Binding-site contacts:
Ligand atom OK2 contacts residue GLU260 of chain 8.A at 2.4 Å (salt-bridge).
Ligand atom CK4 contacts residue HIS194 of chain 8.A at 3.8 Å.
Ligand atom CK5 contacts residue ASP243 of chain 8.A at 4.0 Å.
Ligand atom CK8 contacts residue HIS209 of chain 8.A at 3.8 Å.
Ligand atom OK2 contacts residue HIS209 of chain 8.A at 2.7 Å (h-bond).
Ligand atom OK2 contacts residue TYR249 of chain 8.A at 2.9 Å (h-bond).
Ligand atom CK4 contacts residue HIS240 of chain 8.A at 3.2 Å.
Ligand atom CK6 contacts residue ILE172 of chain 8.A at 3.9 Å (hydrophobic).
Ligand atom CK2 contacts residue HIS240 of chain 8.A at 3.5 Å.
Ligand atom CK3 contacts residue GLU260 of chain 8.A at 3.5 Å.
Ligand atom CK3 contacts residue TYR249 of chain 8.A at 3.0 Å (hydrophobic).
Ligand atom CK1 contacts residue HIS240 of chain 8.A at 3.5 Å.
Ligand atom CK5 contacts residue PHE186 of chain 8.A at 3.8 Å (hydrophobic).
Ligand atom OK1 contacts residue ASP243 of chain 8.A at 3.6 Å (salt-bridge).
Ligand atom CK1 contacts residue THR280 of chain 8.A at 4.0 Å.
Ligand atom CK9 contacts residue PHE201 of chain 8.A at 3.8 Å (hydrophobic).
Ligand atom CK4 contacts residue TYR249 of chain 8.A at 3.9 Å (hydrophobic).
Ligand atom OK1 contacts residue HIS240 of chain 8.A at 3.5 Å (h-bond).
Ligand atom CK9 contacts residue ILE174 of chain 8.A at 4.1 Å (hydrophobic).
Ligand atom CKB contacts residue TYR249 of chain 8.A at 4.1 Å (hydrophobic).
Ligand atom OK1 contacts residue GLU260 of chain 8.A at 3.1 Å (salt-bridge).
Ligand atom CK5 contacts residue ASN242 of chain 8.A at 3.5 Å.
Ligand atom CK2 contacts residue TYR249 of chain 8.A at 3.3 Å (hydrophobic).
Ligand atom CK5 contacts residue HIS240 of chain 8.A at 3.3 Å.
Ligand atom CK7 contacts residue TYR249 of chain 8.A at 3.4 Å (hydrophobic).
Ligand atom OK2 contacts residue HIS240 of chain 8.A at 4.0 Å.
Ligand atom CK6 contacts residue HIS240 of chain 8.A at 3.3 Å.
Ligand atom CK5 contacts residue HIS194 of chain 8.A at 3.9 Å.
Ligand atom CK6 contacts residue PHE186 of chain 8.A at 3.6 Å (hydrophobic).
Ligand atom CK1 contacts residue PHE186 of chain 8.A at 3.5 Å (hydrophobic).
Ligand atom CK3 contacts residue HIS240 of chain 8.A at 3.5 Å.
Ligand atom CKC contacts residue THR280 of chain 8.A at 3.9 Å.
Ligand atom CKA contacts residue HIS208 of chain 8.A at 3.6 Å.
Ligand atom CK4 contacts residue GLU260 of chain 8.A at 3.8 Å.
Ligand atom CKC contacts residue TYR249 of chain 8.A at 3.2 Å (hydrophobic).
Ligand atom CK6 contacts residue ASN242 of chain 8.A at 3.3 Å.
Ligand atom CK3 contacts residue HIS209 of chain 8.A at 4.0 Å.
Ligand atom OK1 contacts residue HIS194 of chain 8.A at 3.3 Å.
Ligand atom CKA contacts residue PHE201 of chain 8.A at 3.9 Å (hydrophobic).
Ligand atom CK9 contacts residue HIS209 of chain 8.A at 3.9 Å.

The small molecule below binds the protein below.
Small molecule (SMILES): Oc1cccc(-c2ccccc2)c1O

Sequence of chain 8.A:
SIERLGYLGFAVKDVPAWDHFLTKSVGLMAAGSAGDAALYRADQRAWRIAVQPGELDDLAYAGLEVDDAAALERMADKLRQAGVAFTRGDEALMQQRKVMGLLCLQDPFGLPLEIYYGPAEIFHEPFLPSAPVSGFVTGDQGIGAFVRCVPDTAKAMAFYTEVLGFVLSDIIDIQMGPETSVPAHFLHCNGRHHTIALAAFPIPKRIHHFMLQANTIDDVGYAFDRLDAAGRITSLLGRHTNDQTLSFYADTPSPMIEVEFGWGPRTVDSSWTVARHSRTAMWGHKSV